Sequence of chain 1.C:
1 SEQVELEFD

Binding-site contacts:
Ligand atom C21 contacts residue SER1 of chain 1.C at 2.4 Å.
Ligand atom C25 contacts residue ARG365 of chain 1.A at 4.2 Å.
Ligand atom O4 contacts residue GLU2 of chain 1.C at 3.3 Å (salt-bridge).
Ligand atom C25 contacts residue GLU2 of chain 1.C at 3.8 Å.
Ligand atom O4 contacts residue SER1 of chain 1.C at 2.2 Å (h-bond).
Ligand atom C22 contacts residue SER1 of chain 1.C at 3.6 Å.
Ligand atom C19 contacts residue SER1 of chain 1.C at 4.3 Å.
Ligand atom C25 contacts residue SER1 of chain 1.C at 1.3 Å.
Ligand atom C20 contacts residue ARG365 of chain 1.A at 3.3 Å.
Ligand atom C21 contacts residue ARG365 of chain 1.A at 4.0 Å.
Ligand atom C20 contacts residue SER1 of chain 1.C at 3.0 Å.
Ligand atom C19 contacts residue ARG365 of chain 1.A at 3.6 Å.

A protein and the small-molecule ligand that binds it are described below.
Small molecule (SMILES): CN(C)c1ccc2c(-c3ccc(C=O)cc3C(=O)[O-])c3ccc(=[N+](C)C)cc-3oc2c1

Sequence of chain 1.A:
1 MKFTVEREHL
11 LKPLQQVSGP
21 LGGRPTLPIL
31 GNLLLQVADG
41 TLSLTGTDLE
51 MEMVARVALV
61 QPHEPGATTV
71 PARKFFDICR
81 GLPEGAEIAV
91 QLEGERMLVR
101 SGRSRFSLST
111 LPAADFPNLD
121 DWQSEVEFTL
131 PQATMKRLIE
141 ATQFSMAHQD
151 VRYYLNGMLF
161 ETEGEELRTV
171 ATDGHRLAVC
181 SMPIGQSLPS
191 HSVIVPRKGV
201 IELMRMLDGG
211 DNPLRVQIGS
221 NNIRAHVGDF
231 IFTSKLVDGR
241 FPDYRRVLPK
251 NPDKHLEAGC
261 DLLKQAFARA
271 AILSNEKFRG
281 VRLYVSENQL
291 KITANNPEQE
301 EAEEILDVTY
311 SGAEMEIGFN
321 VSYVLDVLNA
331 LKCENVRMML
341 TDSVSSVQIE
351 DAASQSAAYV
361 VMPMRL